Sequence of chain 1.B:
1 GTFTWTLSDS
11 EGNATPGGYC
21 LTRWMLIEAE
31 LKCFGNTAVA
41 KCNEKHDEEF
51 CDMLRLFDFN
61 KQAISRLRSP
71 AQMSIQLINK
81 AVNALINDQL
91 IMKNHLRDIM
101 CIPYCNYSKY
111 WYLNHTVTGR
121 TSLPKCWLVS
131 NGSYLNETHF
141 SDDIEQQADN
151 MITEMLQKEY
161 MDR

Binding-site contacts:
Ligand atom C8 contacts residue THR138 of chain 1.B at 3.4 Å.
Ligand atom O7 contacts residue ASN136 of chain 1.B at 4.2 Å.
Ligand atom C3 contacts residue ASN136 of chain 1.B at 3.9 Å.
Ligand atom O5 contacts residue ASN136 of chain 1.B at 2.5 Å (h-bond).
Ligand atom N2 contacts residue ASN136 of chain 1.B at 2.9 Å (h-bond).
Ligand atom C1 contacts residue ASN136 of chain 1.B at 1.5 Å.
Ligand atom C8 contacts residue HIS139 of chain 1.B at 4.2 Å.
Ligand atom C5 contacts residue ASN136 of chain 1.B at 3.8 Å.
Ligand atom O7 contacts residue THR138 of chain 1.B at 3.6 Å.
Ligand atom C7 contacts residue ASN136 of chain 1.B at 3.7 Å.
Ligand atom C4 contacts residue ASN136 of chain 1.B at 4.4 Å.
Ligand atom C7 contacts residue THR138 of chain 1.B at 3.9 Å.
Ligand atom C2 contacts residue ASN136 of chain 1.B at 2.5 Å.

This protein binds this small molecule.
Small molecule (SMILES): CC(=O)N[C@@H]1[C@@H](O)[C@H](O)[C@@H](CO)O[C@H]1O